Binding-site contacts:
Ligand atom C27 contacts residue 9RU1 of chain 3.B at 1.0 Å.
Ligand atom C29 contacts residue 9RU1 of chain 3.B at 0.6 Å.
Ligand atom N2 contacts residue ASP128 of chain 1.A at 2.9 Å (salt-bridge).
Ligand atom C12 contacts residue 9RU1 of chain 3.B at 2.4 Å.
Ligand atom C18 contacts residue 9RU1 of chain 3.B at 3.1 Å.
Ligand atom C3 contacts residue TRP108 of chain 1.A at 3.3 Å (hydrophobic).
Ligand atom C25 contacts residue 9RU1 of chain 3.B at 1.1 Å.
Ligand atom C21 contacts residue ARG121 of chain 1.A at 3.5 Å.
Ligand atom C21 contacts residue 9RU1 of chain 3.B at 0.6 Å.
Ligand atom C24 contacts residue 9RU1 of chain 3.B at 0.8 Å.
Ligand atom N1 contacts residue SER45 of chain 1.A at 2.9 Å (h-bond).
Ligand atom O1 contacts residue TYR43 of chain 1.A at 2.6 Å (h-bond).
Ligand atom CL2 contacts residue ARG121 of chain 3.A at 3.4 Å.
Ligand atom N3 contacts residue SER88 of chain 1.A at 3.1 Å (h-bond).
Ligand atom N5 contacts residue 9RU1 of chain 3.B at 0.9 Å.
Ligand atom C16 contacts residue 9RU1 of chain 3.B at 1.0 Å.
Ligand atom O1 contacts residue ASN23 of chain 1.A at 3.1 Å (h-bond).
Ligand atom C31 contacts residue ARG121 of chain 3.A at 3.4 Å.
Ligand atom C17 contacts residue 9RU1 of chain 3.B at 2.2 Å.
Ligand atom N4 contacts residue 9RU1 of chain 3.B at 0.6 Å.
Ligand atom C20 contacts residue 9RU1 of chain 3.B at 1.0 Å.
Ligand atom S1 contacts residue THR90 of chain 1.A at 3.4 Å (h-bond).
Ligand atom RU1 contacts residue 9RU1 of chain 3.B at 0.8 Å.
Ligand atom C26 contacts residue 9RU1 of chain 3.B at 1.3 Å.
Ligand atom C30 contacts residue 9RU1 of chain 3.B at 1.1 Å.
Ligand atom C23 contacts residue 9RU1 of chain 3.B at 0.9 Å.
Ligand atom C15 contacts residue 9RU1 of chain 3.B at 1.7 Å.
Ligand atom C14 contacts residue 9RU1 of chain 3.B at 0.3 Å.
Ligand atom O2 contacts residue LYS49 of chain 1.A at 2.8 Å (salt-bridge).
Ligand atom C18 contacts residue LEU124 of chain 1.A at 2.9 Å (hydrophobic).
Ligand atom C22 contacts residue 9RU1 of chain 3.B at 1.0 Å.
Ligand atom O1 contacts residue SER27 of chain 1.A at 2.7 Å (h-bond).
Ligand atom C31 contacts residue 9RU1 of chain 3.B at 0.6 Å.
Ligand atom C28 contacts residue 9RU1 of chain 3.B at 0.3 Å.
Ligand atom C31 contacts residue LEU124 of chain 1.A at 3.2 Å (hydrophobic).
Ligand atom CL1 contacts residue 9RU1 of chain 3.B at 2.6 Å.
Ligand atom C13 contacts residue 9RU1 of chain 3.B at 1.5 Å.
Ligand atom C15 contacts residue SER112 of chain 1.A at 3.2 Å.
Ligand atom C19 contacts residue 9RU1 of chain 3.B at 2.7 Å.
Ligand atom CL2 contacts residue 9RU1 of chain 3.B at 1.9 Å.

Sequence of chain 3.A:
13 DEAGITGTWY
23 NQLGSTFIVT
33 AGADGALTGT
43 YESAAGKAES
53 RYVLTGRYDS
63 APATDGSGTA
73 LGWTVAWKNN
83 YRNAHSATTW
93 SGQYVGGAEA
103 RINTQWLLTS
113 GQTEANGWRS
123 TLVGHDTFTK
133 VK

A protein and the small-molecule ligand that binds it are described below.
Small molecule (SMILES): Cc1cc(C)c(N2CC[N+](c3c(C)cc(CNC(=O)CCCC[C@@H]4SC[C@@H]5NC(=O)N[C@@H]54)cc3C)=C2[Ru](Cl)Cl)c(C)c1

Sequence of chain 1.A:
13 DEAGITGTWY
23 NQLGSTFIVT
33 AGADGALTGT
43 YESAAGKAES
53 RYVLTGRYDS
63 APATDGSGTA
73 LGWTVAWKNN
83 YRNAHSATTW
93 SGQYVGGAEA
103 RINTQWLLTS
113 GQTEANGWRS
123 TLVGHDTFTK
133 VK